Binding-site contacts:
Ligand atom CAH contacts residue 8BD1 of chain 2.D at 1.2 Å.
Ligand atom CAF contacts residue LEU110 of chain 2.B at 3.7 Å (hydrophobic).
Ligand atom CAH contacts residue LEU110 of chain 2.B at 3.8 Å (hydrophobic).
Ligand atom CAG contacts residue 8BD1 of chain 2.D at 1.1 Å.
Ligand atom OAC contacts residue 8BD1 of chain 2.D at 1.2 Å (h-bond).
Ligand atom OAM contacts residue 8BD1 of chain 2.D at 1.0 Å (h-bond).
Ligand atom OAC contacts residue LYS15 of chain 2.B at 2.3 Å (salt-bridge).
Ligand atom CAE contacts residue THR119 of chain 2.B at 4.0 Å.
Ligand atom CAD contacts residue 8BD1 of chain 2.D at 1.2 Å.
Ligand atom CAE contacts residue SER117 of chain 2.B at 3.8 Å.
Ligand atom CAH contacts residue SER117 of chain 2.B at 2.9 Å.
Ligand atom OAM contacts residue ALA108 of chain 2.B at 3.8 Å.
Ligand atom CAE contacts residue 8BD1 of chain 2.D at 0.4 Å.
Ligand atom CAH contacts residue LEU110 of chain 1.B at 3.8 Å (hydrophobic).
Ligand atom OAB contacts residue LYS15 of chain 1.B at 2.9 Å (salt-bridge).
Ligand atom CAH contacts residue SER117 of chain 1.B at 3.9 Å.
Ligand atom CAI contacts residue 8BD1 of chain 2.D at 0.7 Å.
Ligand atom OAM contacts residue LEU17 of chain 1.B at 3.5 Å.
Ligand atom CAP contacts residue 8BD1 of chain 2.D at 0.5 Å.
Ligand atom CAF contacts residue SER117 of chain 2.B at 2.7 Å.
Ligand atom OAB contacts residue 8BD1 of chain 2.D at 0.5 Å.
Ligand atom CAA contacts residue ALA108 of chain 1.B at 3.6 Å (hydrophobic).
Ligand atom NAK contacts residue 8BD1 of chain 2.D at 1.0 Å (h-bond).
Ligand atom CAF contacts residue 8BD1 of chain 2.D at 0.8 Å.
Ligand atom CAO contacts residue 8BD1 of chain 2.D at 0.4 Å.
Ligand atom CAN contacts residue LYS15 of chain 2.B at 3.2 Å.
Ligand atom OAL contacts residue LEU110 of chain 1.B at 3.8 Å.
Ligand atom NAK contacts residue ALA108 of chain 1.B at 3.8 Å.
Ligand atom OAB contacts residue LYS15 of chain 2.B at 3.9 Å.
Ligand atom CAG contacts residue ALA108 of chain 2.B at 3.8 Å (hydrophobic).
Ligand atom CAP contacts residue SER117 of chain 1.B at 4.0 Å.
Ligand atom CAA contacts residue THR119 of chain 1.B at 3.8 Å.
Ligand atom CAJ contacts residue 8BD1 of chain 2.D at 0.7 Å.
Ligand atom CAI contacts residue LEU17 of chain 1.B at 3.5 Å (hydrophobic).
Ligand atom OAL contacts residue SER117 of chain 1.B at 3.3 Å (h-bond).
Ligand atom OAL contacts residue 8BD1 of chain 2.D at 0.8 Å.
Ligand atom CAE contacts residue ALA108 of chain 2.B at 3.7 Å (hydrophobic).
Ligand atom CAN contacts residue 8BD1 of chain 2.D at 0.5 Å.
Ligand atom CAA contacts residue 8BD1 of chain 2.D at 0.4 Å.
Ligand atom CAJ contacts residue LEU17 of chain 2.B at 3.8 Å (hydrophobic).

Sequence of chain 1.B:
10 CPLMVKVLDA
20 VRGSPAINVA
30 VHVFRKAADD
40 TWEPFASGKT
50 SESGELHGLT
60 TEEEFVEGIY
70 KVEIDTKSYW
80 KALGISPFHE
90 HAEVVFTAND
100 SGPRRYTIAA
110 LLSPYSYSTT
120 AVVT

Sequence of chain 2.B:
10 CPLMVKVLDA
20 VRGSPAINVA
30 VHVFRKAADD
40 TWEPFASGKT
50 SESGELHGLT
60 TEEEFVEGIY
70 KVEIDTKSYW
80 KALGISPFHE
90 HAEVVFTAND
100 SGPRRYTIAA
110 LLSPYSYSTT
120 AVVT

A small-molecule ligand and the protein it binds are described below.
Small molecule (SMILES): COc1ccccc1/C=N\OCCC(=O)O